Binding-site contacts:
Ligand atom O7 contacts residue ASN107 of chain 1.B at 3.8 Å.
Ligand atom O5 contacts residue ASN107 of chain 1.B at 2.3 Å (h-bond).
Ligand atom C4 contacts residue ASN107 of chain 1.B at 4.2 Å.
Ligand atom O7 contacts residue PHE142 of chain 1.B at 4.5 Å.
Ligand atom C8 contacts residue PHE142 of chain 1.B at 3.5 Å (hydrophobic).
Ligand atom N2 contacts residue PHE142 of chain 1.B at 4.2 Å.
Ligand atom N2 contacts residue ASN107 of chain 1.B at 3.0 Å (h-bond).
Ligand atom C5 contacts residue ASN107 of chain 1.B at 3.6 Å.
Ligand atom C7 contacts residue ASN107 of chain 1.B at 3.6 Å.
Ligand atom C1 contacts residue ASN107 of chain 1.B at 1.4 Å.
Ligand atom C3 contacts residue ASN107 of chain 1.B at 3.8 Å.
Ligand atom C8 contacts residue THR144 of chain 1.B at 4.1 Å.
Ligand atom C7 contacts residue PHE142 of chain 1.B at 3.9 Å (hydrophobic).
Ligand atom C8 contacts residue SER143 of chain 1.B at 3.6 Å.
Ligand atom C2 contacts residue ASN107 of chain 1.B at 2.5 Å.

Sequence of chain 1.B:
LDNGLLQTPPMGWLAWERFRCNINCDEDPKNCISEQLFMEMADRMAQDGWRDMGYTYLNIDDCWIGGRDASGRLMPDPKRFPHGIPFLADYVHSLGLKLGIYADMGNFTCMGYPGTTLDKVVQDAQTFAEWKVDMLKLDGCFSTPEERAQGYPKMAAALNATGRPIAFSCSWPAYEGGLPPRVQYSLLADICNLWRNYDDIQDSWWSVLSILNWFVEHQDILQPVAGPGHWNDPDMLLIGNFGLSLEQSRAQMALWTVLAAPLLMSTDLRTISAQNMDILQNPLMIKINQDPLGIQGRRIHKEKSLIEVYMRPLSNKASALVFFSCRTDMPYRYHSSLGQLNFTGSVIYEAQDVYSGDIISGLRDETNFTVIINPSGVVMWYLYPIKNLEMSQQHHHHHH

A protein and the small-molecule ligand that binds it are described below.
Small molecule (SMILES): CC(=O)N[C@H]1[C@H](O[C@H]2[C@H](O)[C@@H](NC(C)=O)CO[C@@H]2CO[C@@H]2O[C@@H](C)[C@@H](O)[C@@H](O)[C@@H]2O)O[C@H](CO)[C@@H](O)[C@@H]1O